Binding-site contacts:
Ligand atom O24 contacts residue LYS252 of chain 1.B at 3.1 Å (salt-bridge).
Ligand atom C3 contacts residue PRO88 of chain 1.B at 3.8 Å (hydrophobic).
Ligand atom O29 contacts residue ARG89 of chain 1.B at 3.0 Å (salt-bridge).
Ligand atom O77 contacts residue GLY258 of chain 1.B at 3.3 Å.
Ligand atom N44 contacts residue ASP255 of chain 1.B at 3.0 Å (salt-bridge).
Ligand atom C74 contacts residue GLU259 of chain 1.B at 3.8 Å.
Ligand atom C37 contacts residue GLN256 of chain 1.B at 3.7 Å.
Ligand atom O77 contacts residue GLU259 of chain 1.B at 2.7 Å (salt-bridge).
Ligand atom O23 contacts residue LYS248 of chain 1.B at 3.9 Å.
Ligand atom C46 contacts residue ASP255 of chain 1.B at 3.1 Å.
Ligand atom O25 contacts residue TRP249 of chain 1.B at 3.0 Å.
Ligand atom C27 contacts residue VAL253 of chain 1.B at 3.8 Å (hydrophobic).
Ligand atom O36 contacts residue ARG98 of chain 1.B at 3.4 Å (salt-bridge).
Ligand atom C22 contacts residue ARG89 of chain 1.B at 4.0 Å.
Ligand atom C20 contacts residue LYS252 of chain 1.B at 3.9 Å.
Ligand atom O25 contacts residue PRO88 of chain 1.B at 3.4 Å.
Ligand atom C27 contacts residue GLN256 of chain 1.B at 3.5 Å.
Ligand atom C59 contacts residue GLN256 of chain 1.B at 3.7 Å.
Ligand atom C57 contacts residue GLY258 of chain 1.B at 3.9 Å.
Ligand atom C27 contacts residue LYS252 of chain 1.B at 3.5 Å.
Ligand atom C18 contacts residue LYS248 of chain 1.B at 3.9 Å.
Ligand atom O36 contacts residue ARG89 of chain 1.B at 3.4 Å.
Ligand atom O79 contacts residue GLU259 of chain 1.B at 3.2 Å.
Ligand atom C47 contacts residue ASP255 of chain 1.B at 3.2 Å.
Ligand atom O86 contacts residue GLU259 of chain 1.B at 3.5 Å (salt-bridge).
Ligand atom N41 contacts residue GLN256 of chain 1.B at 3.8 Å.
Ligand atom N1 contacts residue PRO88 of chain 1.B at 3.8 Å.
Ligand atom C8 contacts residue LYS252 of chain 1.B at 3.7 Å.
Ligand atom S31 contacts residue ARG89 of chain 1.B at 3.7 Å.
Ligand atom N44 contacts residue GLN256 of chain 1.B at 4.0 Å.
Ligand atom C16 contacts residue ARG89 of chain 1.B at 3.6 Å.
Ligand atom O34 contacts residue LYS248 of chain 1.B at 3.3 Å (salt-bridge).
Ligand atom O28 contacts residue ARG89 of chain 1.B at 3.7 Å.
Ligand atom S73 contacts residue GLU259 of chain 1.B at 3.7 Å.
Ligand atom O23 contacts residue TRP249 of chain 1.B at 3.4 Å.
Ligand atom O35 contacts residue ARG89 of chain 1.B at 3.4 Å.
Ligand atom O36 contacts residue HIS87 of chain 1.B at 3.8 Å.
Ligand atom C43 contacts residue ASP255 of chain 1.B at 3.9 Å.
Ligand atom C13 contacts residue LYS252 of chain 1.B at 3.9 Å.
Ligand atom C39 contacts residue GLN256 of chain 1.B at 3.8 Å.

Sequence of chain 1.B:
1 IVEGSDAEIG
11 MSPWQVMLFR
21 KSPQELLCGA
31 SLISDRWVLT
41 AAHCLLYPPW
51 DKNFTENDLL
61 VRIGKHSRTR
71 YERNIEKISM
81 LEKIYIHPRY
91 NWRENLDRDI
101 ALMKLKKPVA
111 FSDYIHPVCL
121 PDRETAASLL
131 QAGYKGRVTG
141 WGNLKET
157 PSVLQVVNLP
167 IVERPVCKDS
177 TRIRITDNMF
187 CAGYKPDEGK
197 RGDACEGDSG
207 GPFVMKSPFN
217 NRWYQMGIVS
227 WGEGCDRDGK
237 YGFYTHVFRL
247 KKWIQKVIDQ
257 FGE

The protein below binds the small molecule below.
Small molecule (SMILES): Cc1ccc(C(=O)Nc2ccc(S(=O)(=O)O)c3cc(S(=O)(=O)O)cc(S(=O)(=O)O)c23)cc1NC(=O)c1cccc(NC(=O)Nc2cccc(C(=O)Nc3cc(C(=O)Nc4ccc(S(=O)(=O)O)c5cc(S(=O)(=O)O)cc(S(=O)(=O)O)c45)ccc3C)c2)c1